This small molecule binds to this protein.
Small molecule (SMILES): CC(=O)N[C@@H]1[C@@H](O)[C@H](O)[C@@H](CO)O[C@H]1O

Sequence of chain 33.E:
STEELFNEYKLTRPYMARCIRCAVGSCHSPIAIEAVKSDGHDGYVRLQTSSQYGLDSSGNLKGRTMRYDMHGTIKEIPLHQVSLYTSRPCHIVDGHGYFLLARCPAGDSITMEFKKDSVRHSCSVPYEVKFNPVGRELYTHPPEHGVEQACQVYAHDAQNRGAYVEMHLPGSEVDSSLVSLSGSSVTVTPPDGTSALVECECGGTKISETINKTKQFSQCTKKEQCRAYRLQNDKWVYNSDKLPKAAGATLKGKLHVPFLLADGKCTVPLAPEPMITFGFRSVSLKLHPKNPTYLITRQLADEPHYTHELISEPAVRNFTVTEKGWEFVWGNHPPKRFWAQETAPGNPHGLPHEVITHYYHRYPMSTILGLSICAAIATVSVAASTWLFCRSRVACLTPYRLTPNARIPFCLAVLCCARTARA

Binding-site contacts:
Ligand atom O4 contacts residue ASN318 of chain 33.E at 4.4 Å.
Ligand atom O6 contacts residue SER284 of chain 33.E at 2.9 Å (h-bond).
Ligand atom O5 contacts residue SER284 of chain 33.E at 4.4 Å.
Ligand atom C6 contacts residue ASN318 of chain 33.E at 3.3 Å.
Ligand atom C6 contacts residue SER284 of chain 33.E at 3.2 Å.
Ligand atom O6 contacts residue ASN318 of chain 33.E at 3.3 Å.
Ligand atom C5 contacts residue SER284 of chain 33.E at 4.5 Å.